A protein and the small-molecule ligand that binds it are described below.
Small molecule (SMILES): CC(=O)N[C@H]1[C@H](O[C@H]2[C@H](O)[C@@H](NC(C)=O)CO[C@@H]2CO)O[C@H](CO)[C@@H](O[C@@H]2O[C@H](CO[C@H]3O[C@H](CO[C@H]4O[C@H](CO)[C@@H](O)[C@H](O)[C@@H]4O)[C@@H](O)[C@H](O)[C@@H]3O)[C@@H](O)[C@H](O)[C@@H]2O)[C@@H]1O

Binding-site contacts:
Ligand atom O7 contacts residue ASN126 of chain 1.A at 3.0 Å (h-bond).
Ligand atom C2 contacts residue ASN126 of chain 1.A at 2.5 Å.
Ligand atom C7 contacts residue ASN126 of chain 1.A at 3.2 Å.
Ligand atom N2 contacts residue ASN126 of chain 1.A at 2.9 Å (h-bond).
Ligand atom O5 contacts residue ASN126 of chain 1.A at 2.4 Å (h-bond).
Ligand atom C1 contacts residue ASN126 of chain 1.A at 1.4 Å.
Ligand atom C5 contacts residue ASN126 of chain 1.A at 3.6 Å.
Ligand atom C3 contacts residue ASN126 of chain 1.A at 3.8 Å.
Ligand atom C4 contacts residue ASN126 of chain 1.A at 4.2 Å.
Ligand atom C8 contacts residue LYS122 of chain 1.A at 4.1 Å.

Sequence of chain 1.A:
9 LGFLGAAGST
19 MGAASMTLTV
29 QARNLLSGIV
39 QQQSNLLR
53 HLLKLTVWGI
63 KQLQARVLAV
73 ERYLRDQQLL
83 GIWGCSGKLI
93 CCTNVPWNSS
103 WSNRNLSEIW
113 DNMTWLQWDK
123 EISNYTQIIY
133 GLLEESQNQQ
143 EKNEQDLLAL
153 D